Sequence of chain 1.A:
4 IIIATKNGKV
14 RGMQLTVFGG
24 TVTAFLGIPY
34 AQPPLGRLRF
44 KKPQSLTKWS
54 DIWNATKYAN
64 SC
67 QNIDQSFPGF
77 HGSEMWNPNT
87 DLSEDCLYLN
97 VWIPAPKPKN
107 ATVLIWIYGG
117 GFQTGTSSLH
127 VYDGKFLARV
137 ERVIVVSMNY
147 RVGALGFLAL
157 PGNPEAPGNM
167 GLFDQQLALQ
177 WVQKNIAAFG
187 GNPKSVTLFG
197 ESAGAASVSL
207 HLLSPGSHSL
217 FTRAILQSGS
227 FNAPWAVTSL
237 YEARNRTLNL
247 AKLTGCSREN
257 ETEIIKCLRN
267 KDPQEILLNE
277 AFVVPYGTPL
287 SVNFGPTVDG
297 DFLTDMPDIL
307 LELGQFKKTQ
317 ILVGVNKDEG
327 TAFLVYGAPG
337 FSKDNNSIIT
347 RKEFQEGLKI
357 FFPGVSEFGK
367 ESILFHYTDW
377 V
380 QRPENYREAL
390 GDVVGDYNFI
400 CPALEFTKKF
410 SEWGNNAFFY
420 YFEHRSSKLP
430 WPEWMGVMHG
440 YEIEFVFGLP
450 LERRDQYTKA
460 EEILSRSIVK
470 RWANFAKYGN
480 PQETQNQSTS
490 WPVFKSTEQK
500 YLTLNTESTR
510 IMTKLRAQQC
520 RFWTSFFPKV

Binding-site contacts:
Ligand atom C2 contacts residue ASN256 of chain 1.A at 2.5 Å.
Ligand atom O5 contacts residue ASN256 of chain 1.A at 2.4 Å (h-bond).
Ligand atom C1 contacts residue ASN256 of chain 1.A at 1.5 Å.
Ligand atom C4 contacts residue ASN256 of chain 1.A at 4.3 Å.
Ligand atom C5 contacts residue ASN256 of chain 1.A at 3.7 Å.
Ligand atom C3 contacts residue ASN256 of chain 1.A at 3.9 Å.
Ligand atom N2 contacts residue ASN256 of chain 1.A at 3.0 Å (h-bond).
Ligand atom O7 contacts residue ASN256 of chain 1.A at 3.4 Å (h-bond).
Ligand atom O6 contacts residue THR258 of chain 1.A at 3.8 Å.
Ligand atom C5 contacts residue THR258 of chain 1.A at 4.4 Å.
Ligand atom C7 contacts residue ASN256 of chain 1.A at 3.5 Å.

The protein below binds the small molecule below.
Small molecule (SMILES): CC(=O)N[C@@H]1[C@@H](O)[C@H](O)[C@@H](CO)O[C@H]1O